Sequence of chain 1.A:
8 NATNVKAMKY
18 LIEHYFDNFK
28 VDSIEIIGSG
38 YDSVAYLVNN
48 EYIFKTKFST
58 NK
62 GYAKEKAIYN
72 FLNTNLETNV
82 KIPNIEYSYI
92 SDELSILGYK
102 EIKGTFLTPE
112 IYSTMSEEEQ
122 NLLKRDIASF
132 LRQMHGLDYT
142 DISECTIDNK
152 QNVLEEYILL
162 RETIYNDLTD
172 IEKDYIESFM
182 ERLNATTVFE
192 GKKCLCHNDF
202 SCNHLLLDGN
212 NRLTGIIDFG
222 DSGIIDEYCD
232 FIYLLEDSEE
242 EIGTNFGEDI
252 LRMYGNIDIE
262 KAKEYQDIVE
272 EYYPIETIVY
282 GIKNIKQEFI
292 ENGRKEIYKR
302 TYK

A protein and the small-molecule ligand that binds it are described below.
Small molecule (SMILES): Nc1nc2c(ncn2[C@@H]2O[C@H](CO[P](=O)(O)O[P](=O)(O)NP(=O)(O)O)[C@@H](O)[C@H]2O)c(=O)[nH]1

Binding-site contacts:
Ligand atom O1B contacts residue MG1 of chain 1.H at 3.0 Å.
Ligand atom O2A contacts residue MG1 of chain 1.G at 2.0 Å.
Ligand atom C2 contacts residue ILE103 of chain 1.A at 3.5 Å (hydrophobic).
Ligand atom C8 contacts residue TYR100 of chain 1.A at 3.1 Å (hydrophobic).
Ligand atom O3G contacts residue LYS52 of chain 1.A at 2.8 Å (salt-bridge).
Ligand atom N1 contacts residue ILE103 of chain 1.A at 2.8 Å (h-bond).
Ligand atom N2 contacts residue ILE103 of chain 1.A at 3.2 Å (h-bond).
Ligand atom N1 contacts residue GLU102 of chain 1.A at 3.5 Å.
Ligand atom O2A contacts residue ASP219 of chain 1.A at 3.0 Å (salt-bridge).
Ligand atom O1G contacts residue SER40 of chain 1.A at 3.8 Å.
Ligand atom O1A contacts residue LYS52 of chain 1.A at 2.9 Å (salt-bridge).
Ligand atom O1B contacts residue MG1 of chain 1.G at 2.3 Å.
Ligand atom PA contacts residue MG1 of chain 1.G at 3.2 Å.
Ligand atom PG contacts residue MG1 of chain 1.H at 3.0 Å.
Ligand atom O3A contacts residue LYS52 of chain 1.A at 3.4 Å (salt-bridge).
Ligand atom O1G contacts residue TYR63 of chain 1.A at 3.0 Å (h-bond).
Ligand atom O2A contacts residue HIS205 of chain 1.A at 3.4 Å (h-bond).
Ligand atom O6 contacts residue TYR100 of chain 1.A at 3.5 Å.
Ligand atom N7 contacts residue TYR100 of chain 1.A at 2.5 Å (h-bond).
Ligand atom N3 contacts residue PHE107 of chain 1.A at 3.5 Å.
Ligand atom PB contacts residue MG1 of chain 1.G at 3.3 Å.
Ligand atom N3B contacts residue SER40 of chain 1.A at 3.1 Å (h-bond).
Ligand atom O3G contacts residue ASP219 of chain 1.A at 2.9 Å (salt-bridge).
Ligand atom C5 contacts residue TYR100 of chain 1.A at 3.7 Å (hydrophobic).
Ligand atom O3A contacts residue ASP219 of chain 1.A at 3.6 Å.
Ligand atom C2' contacts residue PHE107 of chain 1.A at 3.7 Å (hydrophobic).
Ligand atom C6 contacts residue ILE103 of chain 1.A at 3.4 Å (hydrophobic).
Ligand atom C4 contacts residue ILE50 of chain 1.A at 3.7 Å (hydrophobic).
Ligand atom C5 contacts residue ILE50 of chain 1.A at 3.5 Å (hydrophobic).
Ligand atom O1B contacts residue ASP219 of chain 1.A at 2.9 Å (salt-bridge).
Ligand atom O3A contacts residue MG1 of chain 1.G at 3.4 Å.
Ligand atom O6 contacts residue ILE218 of chain 1.A at 3.7 Å.
Ligand atom PA contacts residue ASP219 of chain 1.A at 3.5 Å.
Ligand atom O2G contacts residue MG1 of chain 1.H at 3.2 Å.
Ligand atom O3G contacts residue MG1 of chain 1.H at 1.8 Å.
Ligand atom O1A contacts residue ASP219 of chain 1.A at 3.2 Å.
Ligand atom PB contacts residue ASP219 of chain 1.A at 3.7 Å.
Ligand atom O6 contacts residue GLU102 of chain 1.A at 3.7 Å.
Ligand atom N7 contacts residue ILE50 of chain 1.A at 3.5 Å.
Ligand atom O6 contacts residue ILE103 of chain 1.A at 2.8 Å (h-bond).